A protein and the small-molecule ligand that binds it are described below.
Small molecule (SMILES): CC(C)CCC[C@@H](C)[C@H]1CC[C@H]2[C@@H]3CC=C4C[C@@H](O)CC[C@]4(C)[C@H]3CC[C@]12C

Binding-site contacts:
Ligand atom C7 contacts residue ILE334 of chain 1.A at 4.2 Å (hydrophobic).
Ligand atom C27 contacts residue ALA474 of chain 1.A at 3.6 Å (hydrophobic).
Ligand atom O1 contacts residue THR331 of chain 1.A at 3.8 Å.
Ligand atom C20 contacts residue CYS471 of chain 1.A at 4.4 Å (hydrophobic).
Ligand atom C4 contacts residue TRP330 of chain 1.A at 3.9 Å (hydrophobic).
Ligand atom C22 contacts residue CYS471 of chain 1.A at 3.1 Å (hydrophobic).
Ligand atom C4 contacts residue THR331 of chain 1.A at 3.8 Å.
Ligand atom C24 contacts residue CYS471 of chain 1.A at 4.1 Å (hydrophobic).
Ligand atom C26 contacts residue PHE475 of chain 1.A at 4.3 Å (hydrophobic).
Ligand atom C25 contacts residue PHE475 of chain 1.A at 4.1 Å (hydrophobic).
Ligand atom C6 contacts residue ILE334 of chain 1.A at 3.2 Å (hydrophobic).
Ligand atom C22 contacts residue VAL467 of chain 1.A at 4.4 Å (hydrophobic).
Ligand atom C23 contacts residue CYS471 of chain 1.A at 3.4 Å (hydrophobic).
Ligand atom C19 contacts residue TYR317 of chain 1.A at 3.9 Å (hydrophobic).
Ligand atom C19 contacts residue THR331 of chain 1.A at 3.4 Å.
Ligand atom C2 contacts residue THR331 of chain 1.A at 3.6 Å.
Ligand atom C5 contacts residue ILE334 of chain 1.A at 4.0 Å (hydrophobic).
Ligand atom C20 contacts residue VAL467 of chain 1.A at 4.3 Å (hydrophobic).
Ligand atom C18 contacts residue VAL467 of chain 1.A at 4.4 Å (hydrophobic).
Ligand atom C4 contacts residue ILE334 of chain 1.A at 3.8 Å (hydrophobic).
Ligand atom C3 contacts residue THR331 of chain 1.A at 4.0 Å.
Ligand atom O1 contacts residue TRP330 of chain 1.A at 3.3 Å.
Ligand atom C27 contacts residue PHE478 of chain 1.A at 4.1 Å (hydrophobic).
Ligand atom C25 contacts residue ALA474 of chain 1.A at 4.4 Å (hydrophobic).

Sequence of chain 1.A:
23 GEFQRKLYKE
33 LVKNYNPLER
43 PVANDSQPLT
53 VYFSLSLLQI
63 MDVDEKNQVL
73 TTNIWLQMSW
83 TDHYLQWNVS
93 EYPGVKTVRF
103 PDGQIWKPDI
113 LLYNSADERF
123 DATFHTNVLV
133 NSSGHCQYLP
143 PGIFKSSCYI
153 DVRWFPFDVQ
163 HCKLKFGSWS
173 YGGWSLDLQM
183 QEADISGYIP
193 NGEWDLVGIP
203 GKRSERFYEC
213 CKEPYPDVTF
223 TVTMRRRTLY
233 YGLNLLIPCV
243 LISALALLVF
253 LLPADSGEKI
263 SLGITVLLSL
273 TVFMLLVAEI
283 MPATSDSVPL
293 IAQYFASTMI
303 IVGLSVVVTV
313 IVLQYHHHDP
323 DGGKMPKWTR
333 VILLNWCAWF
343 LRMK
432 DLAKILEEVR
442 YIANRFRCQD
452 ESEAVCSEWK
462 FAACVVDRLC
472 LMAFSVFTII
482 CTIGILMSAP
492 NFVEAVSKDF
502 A